Sequence of chain 19.F:
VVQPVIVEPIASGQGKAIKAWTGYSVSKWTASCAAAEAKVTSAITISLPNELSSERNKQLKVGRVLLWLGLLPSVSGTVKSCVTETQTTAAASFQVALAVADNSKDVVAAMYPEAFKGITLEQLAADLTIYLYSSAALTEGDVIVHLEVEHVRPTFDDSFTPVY

Binding-site contacts:
Ligand atom O4' contacts residue LYS143 of chain 60.E at 4.2 Å.
Ligand atom C2' contacts residue LYS143 of chain 60.E at 4.5 Å.
Ligand atom C1' contacts residue GLU140 of chain 60.E at 3.2 Å.
Ligand atom C4 contacts residue TRP47 of chain 60.E at 3.9 Å (hydrophobic).
Ligand atom N9 contacts residue GLU140 of chain 60.E at 4.1 Å.
Ligand atom O4' contacts residue TRP47 of chain 60.E at 4.0 Å.
Ligand atom N6 contacts residue TRP47 of chain 60.E at 4.2 Å.
Ligand atom N7 contacts residue TRP47 of chain 60.E at 4.0 Å.
Ligand atom N7 contacts residue LYS143 of chain 60.E at 3.7 Å.
Ligand atom N9 contacts residue LYS143 of chain 60.E at 3.8 Å.
Ligand atom N1 contacts residue TRP47 of chain 60.E at 3.8 Å.
Ligand atom C8 contacts residue LYS143 of chain 60.E at 2.8 Å.
Ligand atom C8 contacts residue GLU140 of chain 60.E at 4.1 Å.
Ligand atom O2' contacts residue GLU140 of chain 60.E at 3.0 Å (salt-bridge).
Ligand atom C2 contacts residue TRP47 of chain 60.E at 3.8 Å (hydrophobic).
Ligand atom N9 contacts residue TRP47 of chain 60.E at 4.0 Å.
Ligand atom C8 contacts residue TRP47 of chain 60.E at 4.0 Å (hydrophobic).
Ligand atom C6 contacts residue TRP47 of chain 60.E at 3.9 Å (hydrophobic).
Ligand atom C5 contacts residue TRP47 of chain 60.E at 4.0 Å (hydrophobic).
Ligand atom C1' contacts residue TRP47 of chain 60.E at 4.3 Å (hydrophobic).
Ligand atom OP1 contacts residue LYS45 of chain 19.F at 4.3 Å.
Ligand atom C2' contacts residue GLU140 of chain 60.E at 3.5 Å.
Ligand atom C1' contacts residue LYS143 of chain 60.E at 4.0 Å.
Ligand atom N3 contacts residue TRP47 of chain 60.E at 3.9 Å.
Ligand atom O4' contacts residue GLU140 of chain 60.E at 4.1 Å.

Sequence of chain 60.E:
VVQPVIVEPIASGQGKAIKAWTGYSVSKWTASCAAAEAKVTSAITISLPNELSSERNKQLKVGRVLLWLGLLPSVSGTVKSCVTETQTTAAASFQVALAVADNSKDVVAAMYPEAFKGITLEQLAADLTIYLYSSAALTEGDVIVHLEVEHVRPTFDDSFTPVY

A small-molecule ligand and the protein it binds are described below.
Small molecule (SMILES): Nc1ncnc2c1ncn2[C@@H]1O[C@H](COP(=O)=O)[C@@H](O[P](=O)(O)OC[C@H]2O[C@@H](n3ccc(=O)[nH]c3=O)[C@H](O)[C@@H]2O)[C@H]1O